This small molecule binds to this protein.
Small molecule (SMILES): CC(=O)N[C@@H]1[C@@H](O)[C@H](O)[C@@H](CO)O[C@H]1O

Binding-site contacts:
Ligand atom C5 contacts residue ASN53 of chain 1.E at 3.7 Å.
Ligand atom C2 contacts residue ASN53 of chain 1.E at 2.5 Å.
Ligand atom C3 contacts residue VAL339 of chain 1.E at 4.2 Å (hydrophobic).
Ligand atom O3 contacts residue THR55 of chain 1.E at 3.5 Å.
Ligand atom O3 contacts residue VAL339 of chain 1.E at 3.5 Å (h-bond).
Ligand atom C7 contacts residue ASN53 of chain 1.E at 4.5 Å.
Ligand atom C2 contacts residue THR55 of chain 1.E at 3.7 Å.
Ligand atom C8 contacts residue GLU57 of chain 1.E at 3.5 Å.
Ligand atom C7 contacts residue THR55 of chain 1.E at 4.2 Å.
Ligand atom O7 contacts residue GLU57 of chain 1.E at 2.8 Å (salt-bridge).
Ligand atom C1 contacts residue ASN53 of chain 1.E at 1.4 Å.
Ligand atom N2 contacts residue ASN53 of chain 1.E at 3.5 Å (h-bond).
Ligand atom C6 contacts residue GLN340 of chain 1.E at 4.0 Å.
Ligand atom O5 contacts residue ASN53 of chain 1.E at 2.4 Å (h-bond).
Ligand atom C4 contacts residue ASN53 of chain 1.E at 4.2 Å.
Ligand atom N2 contacts residue GLU57 of chain 1.E at 4.4 Å.
Ligand atom C5 contacts residue VAL339 of chain 1.E at 4.3 Å (hydrophobic).
Ligand atom C1 contacts residue GLN340 of chain 1.E at 4.3 Å.
Ligand atom N2 contacts residue THR55 of chain 1.E at 4.5 Å.
Ligand atom C6 contacts residue VAL339 of chain 1.E at 3.7 Å (hydrophobic).
Ligand atom O6 contacts residue GLN340 of chain 1.E at 3.0 Å (h-bond).
Ligand atom O7 contacts residue THR55 of chain 1.E at 3.2 Å.
Ligand atom C7 contacts residue GLU57 of chain 1.E at 3.4 Å.
Ligand atom O5 contacts residue GLN340 of chain 1.E at 3.5 Å (h-bond).
Ligand atom O3 contacts residue GLN340 of chain 1.E at 3.8 Å.
Ligand atom O6 contacts residue VAL339 of chain 1.E at 3.8 Å.
Ligand atom C4 contacts residue VAL339 of chain 1.E at 3.8 Å (hydrophobic).
Ligand atom O3 contacts residue ASN53 of chain 1.E at 2.4 Å (h-bond).
Ligand atom O3 contacts residue LYS341 of chain 1.E at 4.2 Å.
Ligand atom C3 contacts residue ASN53 of chain 1.E at 3.3 Å.
Ligand atom C3 contacts residue THR55 of chain 1.E at 3.8 Å.

Sequence of chain 1.E:
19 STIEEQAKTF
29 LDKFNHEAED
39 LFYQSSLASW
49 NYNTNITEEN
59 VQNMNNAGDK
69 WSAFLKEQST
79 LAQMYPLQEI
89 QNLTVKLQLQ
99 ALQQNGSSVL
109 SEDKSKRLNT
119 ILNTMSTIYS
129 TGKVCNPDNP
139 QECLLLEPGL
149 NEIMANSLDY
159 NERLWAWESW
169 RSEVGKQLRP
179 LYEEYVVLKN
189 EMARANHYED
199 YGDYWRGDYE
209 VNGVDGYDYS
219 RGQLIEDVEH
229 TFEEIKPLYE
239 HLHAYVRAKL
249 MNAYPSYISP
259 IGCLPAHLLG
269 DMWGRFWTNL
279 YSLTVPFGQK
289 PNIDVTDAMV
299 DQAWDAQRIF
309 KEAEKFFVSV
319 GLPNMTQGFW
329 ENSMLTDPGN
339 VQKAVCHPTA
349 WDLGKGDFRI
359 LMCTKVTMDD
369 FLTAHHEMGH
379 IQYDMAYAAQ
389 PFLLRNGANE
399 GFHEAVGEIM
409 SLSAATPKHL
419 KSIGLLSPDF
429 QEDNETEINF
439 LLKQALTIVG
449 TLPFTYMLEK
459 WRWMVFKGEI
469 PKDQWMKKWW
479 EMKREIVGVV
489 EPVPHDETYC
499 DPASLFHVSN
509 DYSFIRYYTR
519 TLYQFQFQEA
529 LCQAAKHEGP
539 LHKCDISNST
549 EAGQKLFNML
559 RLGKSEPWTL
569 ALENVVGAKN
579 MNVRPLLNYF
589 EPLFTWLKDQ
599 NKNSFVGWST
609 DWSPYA